Binding-site contacts:
Ligand atom O5 contacts residue ASN577 of chain 1.C at 2.4 Å (h-bond).
Ligand atom N2 contacts residue ASN577 of chain 1.C at 2.9 Å (h-bond).
Ligand atom C8 contacts residue VAL282 of chain 1.C at 3.6 Å (hydrophobic).
Ligand atom C8 contacts residue THR576 of chain 1.C at 3.3 Å.
Ligand atom C8 contacts residue THR281 of chain 1.C at 4.0 Å.
Ligand atom C7 contacts residue GLU283 of chain 1.C at 3.9 Å.
Ligand atom C7 contacts residue ASN577 of chain 1.C at 3.4 Å.
Ligand atom C7 contacts residue THR576 of chain 1.C at 4.5 Å.
Ligand atom C2 contacts residue ASN577 of chain 1.C at 2.5 Å.
Ligand atom C8 contacts residue ASN577 of chain 1.C at 3.9 Å.
Ligand atom C4 contacts residue ASN577 of chain 1.C at 4.2 Å.
Ligand atom C8 contacts residue GLU283 of chain 1.C at 3.8 Å.
Ligand atom O7 contacts residue GLU283 of chain 1.C at 3.8 Å.
Ligand atom C5 contacts residue ASN577 of chain 1.C at 3.7 Å.
Ligand atom C3 contacts residue ASN577 of chain 1.C at 3.8 Å.
Ligand atom C1 contacts residue ASN577 of chain 1.C at 1.4 Å.
Ligand atom O7 contacts residue ASN577 of chain 1.C at 3.4 Å (h-bond).

The small molecule below binds the protein below.
Small molecule (SMILES): CC(=O)N[C@@H]1[C@@H](O)[C@H](O)[C@@H](CO)O[C@H]1O

Sequence of chain 1.C:
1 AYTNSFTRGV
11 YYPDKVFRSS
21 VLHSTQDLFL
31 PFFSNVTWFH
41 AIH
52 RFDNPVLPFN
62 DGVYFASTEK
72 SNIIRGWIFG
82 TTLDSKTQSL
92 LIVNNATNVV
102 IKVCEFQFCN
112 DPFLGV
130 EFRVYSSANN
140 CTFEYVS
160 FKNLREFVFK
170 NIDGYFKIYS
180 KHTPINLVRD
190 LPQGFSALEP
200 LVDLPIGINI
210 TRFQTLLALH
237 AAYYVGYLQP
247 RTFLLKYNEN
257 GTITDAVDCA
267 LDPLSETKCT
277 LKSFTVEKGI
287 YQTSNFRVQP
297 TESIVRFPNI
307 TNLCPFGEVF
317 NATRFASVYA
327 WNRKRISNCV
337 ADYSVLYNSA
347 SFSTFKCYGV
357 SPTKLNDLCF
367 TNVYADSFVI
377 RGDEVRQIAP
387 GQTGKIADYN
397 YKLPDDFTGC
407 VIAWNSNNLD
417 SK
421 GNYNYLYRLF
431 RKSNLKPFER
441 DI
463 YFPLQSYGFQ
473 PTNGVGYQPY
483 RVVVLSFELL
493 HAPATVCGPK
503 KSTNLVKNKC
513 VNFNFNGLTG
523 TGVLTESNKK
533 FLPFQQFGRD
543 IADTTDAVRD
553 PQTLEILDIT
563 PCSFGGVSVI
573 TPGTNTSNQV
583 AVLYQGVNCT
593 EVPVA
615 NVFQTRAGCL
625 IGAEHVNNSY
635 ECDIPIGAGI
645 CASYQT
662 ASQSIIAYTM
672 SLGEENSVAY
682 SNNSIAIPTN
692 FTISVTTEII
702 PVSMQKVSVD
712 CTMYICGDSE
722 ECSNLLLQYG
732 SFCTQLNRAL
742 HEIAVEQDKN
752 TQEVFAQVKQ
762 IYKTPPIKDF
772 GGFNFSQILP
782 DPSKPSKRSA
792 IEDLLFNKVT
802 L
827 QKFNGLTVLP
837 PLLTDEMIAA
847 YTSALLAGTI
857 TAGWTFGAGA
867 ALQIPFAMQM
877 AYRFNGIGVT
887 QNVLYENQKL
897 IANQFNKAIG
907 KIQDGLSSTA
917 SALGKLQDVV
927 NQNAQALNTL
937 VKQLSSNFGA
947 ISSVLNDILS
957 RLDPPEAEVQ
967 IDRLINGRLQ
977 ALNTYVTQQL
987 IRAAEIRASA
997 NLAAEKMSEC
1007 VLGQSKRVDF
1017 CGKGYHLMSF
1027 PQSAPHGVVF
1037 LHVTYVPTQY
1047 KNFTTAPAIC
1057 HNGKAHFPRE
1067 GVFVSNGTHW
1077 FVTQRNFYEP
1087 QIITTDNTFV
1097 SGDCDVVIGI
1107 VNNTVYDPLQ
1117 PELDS